Sequence of chain 2.C:
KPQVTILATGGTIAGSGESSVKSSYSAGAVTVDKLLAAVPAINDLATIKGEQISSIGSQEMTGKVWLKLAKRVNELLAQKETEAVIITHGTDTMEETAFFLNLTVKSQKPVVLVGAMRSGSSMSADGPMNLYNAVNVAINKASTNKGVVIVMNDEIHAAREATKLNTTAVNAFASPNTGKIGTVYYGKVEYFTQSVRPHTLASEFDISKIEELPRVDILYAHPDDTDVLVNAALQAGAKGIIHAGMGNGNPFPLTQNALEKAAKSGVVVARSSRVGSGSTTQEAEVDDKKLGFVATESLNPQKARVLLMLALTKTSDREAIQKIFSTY

Binding-site contacts:
Ligand atom OD2 contacts residue THR93 of chain 2.C at 2.7 Å (h-bond).
Ligand atom O contacts residue SER60 of chain 2.C at 2.8 Å (h-bond).
Ligand atom CB contacts residue ASP94 of chain 2.C at 3.6 Å.
Ligand atom CG contacts residue ALA118 of chain 2.C at 3.7 Å (hydrophobic).
Ligand atom CA contacts residue ASP94 of chain 2.C at 4.1 Å.
Ligand atom C contacts residue SER60 of chain 2.C at 3.6 Å.
Ligand atom N contacts residue GLU287 of chain 2.D at 2.7 Å (salt-bridge).
Ligand atom OXT contacts residue GLN61 of chain 2.C at 3.9 Å.
Ligand atom N contacts residue ASN252 of chain 2.D at 3.7 Å.
Ligand atom CB contacts residue THR93 of chain 2.C at 3.5 Å.
Ligand atom CA contacts residue GLU287 of chain 2.D at 3.6 Å.
Ligand atom C contacts residue THR93 of chain 2.C at 3.9 Å.
Ligand atom CA contacts residue GLN61 of chain 2.C at 4.1 Å.
Ligand atom O contacts residue GLY92 of chain 2.C at 3.2 Å.
Ligand atom CG contacts residue THR93 of chain 2.C at 3.0 Å.
Ligand atom C contacts residue GLY92 of chain 2.C at 3.5 Å.
Ligand atom OD1 contacts residue ALA118 of chain 2.C at 3.7 Å.
Ligand atom O contacts residue THR93 of chain 2.C at 4.4 Å.
Ligand atom N contacts residue GLN61 of chain 2.C at 3.4 Å (h-bond).
Ligand atom N contacts residue ASP94 of chain 2.C at 3.1 Å (salt-bridge).
Ligand atom OD1 contacts residue THR93 of chain 2.C at 3.0 Å (h-bond).
Ligand atom O contacts residue GLN61 of chain 2.C at 3.6 Å (h-bond).
Ligand atom C contacts residue GLN61 of chain 2.C at 3.6 Å.
Ligand atom OD2 contacts residue ALA118 of chain 2.C at 2.9 Å (h-bond).
Ligand atom C contacts residue ASP94 of chain 2.C at 4.1 Å.
Ligand atom OXT contacts residue THR93 of chain 2.C at 3.4 Å (h-bond).
Ligand atom CB contacts residue GLU287 of chain 2.D at 3.9 Å.
Ligand atom CG contacts residue GLY92 of chain 2.C at 4.3 Å.
Ligand atom O contacts residue GLY59 of chain 2.C at 3.6 Å.
Ligand atom OXT contacts residue ASP94 of chain 2.C at 3.1 Å (salt-bridge).
Ligand atom OD1 contacts residue GLY92 of chain 2.C at 3.2 Å.
Ligand atom OXT contacts residue GLY92 of chain 2.C at 3.5 Å.
Ligand atom OXT contacts residue SER60 of chain 2.C at 2.7 Å (h-bond).
Ligand atom OD2 contacts residue MET119 of chain 2.C at 4.0 Å.

The small molecule below binds the protein below.
Small molecule (SMILES): N[C@@H](CC(=O)O)C(=O)O

Sequence of chain 2.D:
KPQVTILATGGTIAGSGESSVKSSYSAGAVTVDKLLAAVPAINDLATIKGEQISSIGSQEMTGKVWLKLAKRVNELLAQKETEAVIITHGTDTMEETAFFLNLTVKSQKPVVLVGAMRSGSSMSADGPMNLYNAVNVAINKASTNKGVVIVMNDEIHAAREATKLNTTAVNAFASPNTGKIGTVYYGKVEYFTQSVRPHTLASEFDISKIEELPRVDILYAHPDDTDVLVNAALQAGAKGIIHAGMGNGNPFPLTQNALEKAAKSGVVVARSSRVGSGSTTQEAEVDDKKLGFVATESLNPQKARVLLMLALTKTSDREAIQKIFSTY